Binding-site contacts:
Ligand atom O34 contacts residue LYS152 of chain 1.A at 4.0 Å.
Ligand atom C5 contacts residue TYR193 of chain 1.A at 3.4 Å (hydrophobic).
Ligand atom N20 contacts residue THR192 of chain 1.A at 3.6 Å.
Ligand atom C5 contacts residue LEU71 of chain 1.A at 3.4 Å (hydrophobic).
Ligand atom C15 contacts residue TYR193 of chain 1.A at 4.2 Å (hydrophobic).
Ligand atom C2 contacts residue PHE56 of chain 1.A at 3.8 Å (hydrophobic).
Ligand atom O36 contacts residue GLY113 of chain 1.A at 3.2 Å.
Ligand atom C24 contacts residue ASP46 of chain 1.A at 4.1 Å.
Ligand atom C15 contacts residue PHE56 of chain 1.A at 3.5 Å (hydrophobic).
Ligand atom N4 contacts residue TYR193 of chain 1.A at 3.6 Å.
Ligand atom C1 contacts residue TYR193 of chain 1.A at 3.4 Å (hydrophobic).
Ligand atom N6 contacts residue TYR193 of chain 1.A at 3.4 Å.
Ligand atom O34 contacts residue ASN170 of chain 1.A at 3.6 Å.
Ligand atom O32 contacts residue ASP44 of chain 1.A at 3.0 Å (salt-bridge).
Ligand atom O36 contacts residue LYS152 of chain 1.A at 3.8 Å.
Ligand atom O26 contacts residue ASP46 of chain 1.A at 3.8 Å.
Ligand atom C22 contacts residue PHE56 of chain 1.A at 3.7 Å (hydrophobic).
Ligand atom N20 contacts residue TYR193 of chain 1.A at 3.7 Å.
Ligand atom N17 contacts residue PHE56 of chain 1.A at 3.5 Å.
Ligand atom N13 contacts residue PHE56 of chain 1.A at 3.5 Å.
Ligand atom C1 contacts residue TYR70 of chain 1.A at 3.7 Å (hydrophobic).
Ligand atom O34 contacts residue SER168 of chain 1.A at 4.0 Å.
Ligand atom C24 contacts residue TYR193 of chain 1.A at 3.5 Å (hydrophobic).
Ligand atom C22 contacts residue ASP46 of chain 1.A at 3.7 Å.
Ligand atom O32 contacts residue GLY113 of chain 1.A at 2.9 Å (h-bond).
Ligand atom C3 contacts residue TYR193 of chain 1.A at 3.9 Å (hydrophobic).
Ligand atom C1 contacts residue LEU71 of chain 1.A at 4.2 Å (hydrophobic).
Ligand atom N17 contacts residue TYR193 of chain 1.A at 4.0 Å.
Ligand atom O32 contacts residue LYS152 of chain 1.A at 3.0 Å (salt-bridge).
Ligand atom O32 contacts residue THR112 of chain 1.A at 3.9 Å.
Ligand atom N6 contacts residue LEU71 of chain 1.A at 3.4 Å.
Ligand atom P30 contacts residue LYS152 of chain 1.A at 3.8 Å.
Ligand atom P30 contacts residue GLY113 of chain 1.A at 3.7 Å.
Ligand atom N13 contacts residue TYR193 of chain 1.A at 3.8 Å.
Ligand atom C3 contacts residue PHE56 of chain 1.A at 3.9 Å (hydrophobic).
Ligand atom P30 contacts residue ASP44 of chain 1.A at 4.1 Å.
Ligand atom O34 contacts residue ASP44 of chain 1.A at 3.9 Å.
Ligand atom C2 contacts residue TYR193 of chain 1.A at 3.6 Å (hydrophobic).
Ligand atom N20 contacts residue TYR70 of chain 1.A at 3.3 Å (h-bond).
Ligand atom N4 contacts residue LEU71 of chain 1.A at 4.2 Å.

A protein and the small-molecule ligand that binds it are described below.
Small molecule (SMILES): Nc1ncnc2c1ncn2CCOCP(=O)(O)O

Sequence of chain 1.A:
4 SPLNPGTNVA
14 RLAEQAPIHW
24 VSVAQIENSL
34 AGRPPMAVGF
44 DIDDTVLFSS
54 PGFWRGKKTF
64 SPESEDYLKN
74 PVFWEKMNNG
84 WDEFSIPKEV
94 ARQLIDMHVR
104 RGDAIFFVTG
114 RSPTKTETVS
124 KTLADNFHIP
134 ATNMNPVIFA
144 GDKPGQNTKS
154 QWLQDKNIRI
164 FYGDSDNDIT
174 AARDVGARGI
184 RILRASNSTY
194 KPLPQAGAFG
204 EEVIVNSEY